A protein and the small-molecule ligand that binds it are described below.
Small molecule (SMILES): CCCC(=O)OC[C@H](COP(=O)(O)O[C@@H]1[C@H](O)[C@H](O)[C@@H](OP(=O)(O)O)[C@H](OP(=O)(O)O)[C@H]1O)OC(=O)CCC

Sequence of chain 1.A:
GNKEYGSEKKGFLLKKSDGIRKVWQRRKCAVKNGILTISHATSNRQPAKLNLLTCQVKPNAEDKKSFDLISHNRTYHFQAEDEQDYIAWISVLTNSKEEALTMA

Binding-site contacts:
Ligand atom C2 contacts residue SER49 of chain 1.A at 4.1 Å.
Ligand atom O53 contacts residue ALA73 of chain 1.A at 3.0 Å (h-bond).
Ligand atom C5 contacts residue LYS47 of chain 1.A at 3.9 Å.
Ligand atom C5 contacts residue ARG59 of chain 1.A at 4.1 Å.
Ligand atom O5 contacts residue LYS47 of chain 1.A at 4.0 Å.
Ligand atom O42 contacts residue ARG106 of chain 1.A at 4.1 Å.
Ligand atom P1 contacts residue ARG53 of chain 1.A at 3.7 Å.
Ligand atom OP3 contacts residue GLN57 of chain 1.A at 4.1 Å.
Ligand atom P4 contacts residue LYS47 of chain 1.A at 3.6 Å.
Ligand atom O3 contacts residue SER49 of chain 1.A at 3.4 Å.
Ligand atom O6 contacts residue ARG59 of chain 1.A at 3.7 Å.
Ligand atom O51 contacts residue HIS72 of chain 1.A at 2.9 Å (h-bond).
Ligand atom P1 contacts residue GLN57 of chain 1.A at 4.0 Å.
Ligand atom OP2 contacts residue GLN57 of chain 1.A at 3.1 Å (h-bond).
Ligand atom O41 contacts residue ARG106 of chain 1.A at 3.4 Å (salt-bridge).
Ligand atom O4 contacts residue LYS47 of chain 1.A at 2.8 Å (salt-bridge).
Ligand atom OP1 contacts residue ARG53 of chain 1.A at 4.1 Å.
Ligand atom C4 contacts residue LYS47 of chain 1.A at 3.9 Å.
Ligand atom C2 contacts residue GLN57 of chain 1.A at 4.1 Å.
Ligand atom C3 contacts residue GLN57 of chain 1.A at 3.8 Å.
Ligand atom O53 contacts residue ARG59 of chain 1.A at 3.6 Å.
Ligand atom P4 contacts residue ARG106 of chain 1.A at 3.5 Å.
Ligand atom P5 contacts residue HIS72 of chain 1.A at 4.0 Å.
Ligand atom C1 contacts residue GLN57 of chain 1.A at 3.8 Å.
Ligand atom OP2 contacts residue ARG53 of chain 1.A at 2.6 Å (salt-bridge).
Ligand atom C3 contacts residue SER49 of chain 1.A at 3.5 Å.
Ligand atom C5 contacts residue GLN57 of chain 1.A at 4.1 Å.
Ligand atom O51 contacts residue ARG77 of chain 1.A at 4.1 Å.
Ligand atom C3' contacts residue ARG53 of chain 1.A at 3.7 Å.
Ligand atom P5 contacts residue ARG59 of chain 1.A at 4.0 Å.
Ligand atom O52 contacts residue LYS47 of chain 1.A at 2.7 Å (salt-bridge).
Ligand atom O7 contacts residue ARG53 of chain 1.A at 3.5 Å (salt-bridge).
Ligand atom O3 contacts residue ASP50 of chain 1.A at 3.4 Å (salt-bridge).
Ligand atom C9 contacts residue ILE52 of chain 1.A at 4.0 Å (hydrophobic).
Ligand atom O52 contacts residue ARG59 of chain 1.A at 3.0 Å (salt-bridge).
Ligand atom O53 contacts residue HIS72 of chain 1.A at 3.6 Å.
Ligand atom C10 contacts residue ILE52 of chain 1.A at 3.6 Å (hydrophobic).
Ligand atom O43 contacts residue ARG106 of chain 1.A at 2.4 Å (salt-bridge).
Ligand atom P5 contacts residue LYS47 of chain 1.A at 3.9 Å.
Ligand atom O43 contacts residue LYS47 of chain 1.A at 2.9 Å (salt-bridge).